Binding-site contacts:
Ligand atom C5 contacts residue GLN667 of chain 1.F at 3.7 Å.
Ligand atom O6A contacts residue GLU566 of chain 1.F at 2.6 Å (salt-bridge).
Ligand atom C6 contacts residue GLN667 of chain 1.F at 3.2 Å.
Ligand atom C1 contacts residue ARG627 of chain 1.F at 3.5 Å.
Ligand atom C3 contacts residue THR689 of chain 1.F at 3.4 Å.
Ligand atom C2 contacts residue THR689 of chain 1.F at 3.7 Å.
Ligand atom O6B contacts residue GLU566 of chain 1.F at 3.3 Å (salt-bridge).
Ligand atom C6 contacts residue VAL670 of chain 1.F at 3.5 Å (hydrophobic).
Ligand atom O5 contacts residue ARG613 of chain 1.F at 3.1 Å (salt-bridge).
Ligand atom C2 contacts residue ARG627 of chain 1.F at 3.7 Å.
Ligand atom O3 contacts residue THR689 of chain 1.F at 2.2 Å (h-bond).
Ligand atom C5 contacts residue TYR437 of chain 1.F at 3.2 Å (hydrophobic).
Ligand atom C2 contacts residue GLN625 of chain 1.F at 3.6 Å.
Ligand atom O6B contacts residue HIS614 of chain 1.F at 2.8 Å (h-bond).
Ligand atom O5 contacts residue TYR437 of chain 1.F at 3.4 Å.
Ligand atom O4 contacts residue GLN667 of chain 1.F at 2.6 Å (h-bond).
Ligand atom C4 contacts residue GLN667 of chain 1.F at 3.7 Å.
Ligand atom O2 contacts residue GLN625 of chain 1.F at 2.8 Å (h-bond).
Ligand atom C6 contacts residue GLU566 of chain 1.F at 3.3 Å.
Ligand atom O3 contacts residue ARG627 of chain 1.F at 2.9 Å (salt-bridge).
Ligand atom O5 contacts residue ASP439 of chain 1.F at 3.3 Å (salt-bridge).
Ligand atom O1 contacts residue ALA623 of chain 1.F at 3.3 Å.
Ligand atom C2 contacts residue ARG613 of chain 1.F at 3.7 Å.
Ligand atom O6B contacts residue ARG627 of chain 1.F at 3.3 Å (salt-bridge).
Ligand atom C1 contacts residue ASP439 of chain 1.F at 3.0 Å.
Ligand atom C4 contacts residue TYR437 of chain 1.F at 3.6 Å (hydrophobic).
Ligand atom O6B contacts residue ARG613 of chain 1.F at 2.8 Å (salt-bridge).
Ligand atom O4 contacts residue ARG627 of chain 1.F at 3.2 Å (salt-bridge).
Ligand atom O6 contacts residue SER760 of chain 1.F at 3.3 Å (h-bond).
Ligand atom O3 contacts residue HIS761 of chain 1.F at 3.7 Å.
Ligand atom O2 contacts residue THR689 of chain 1.F at 3.2 Å (h-bond).
Ligand atom C1 contacts residue LEU762 of chain 1.F at 3.7 Å (hydrophobic).
Ligand atom O1 contacts residue ASP439 of chain 1.F at 2.5 Å (salt-bridge).
Ligand atom C6 contacts residue TYR437 of chain 1.F at 3.4 Å (hydrophobic).
Ligand atom O4 contacts residue GLN625 of chain 1.F at 2.9 Å (h-bond).
Ligand atom O5 contacts residue GLN667 of chain 1.F at 3.5 Å (h-bond).
Ligand atom O6A contacts residue LEU762 of chain 1.F at 3.5 Å.
Ligand atom O3 contacts residue LEU762 of chain 1.F at 3.7 Å.
Ligand atom O2 contacts residue ARG627 of chain 1.F at 2.8 Å (salt-bridge).
Ligand atom C3 contacts residue ARG627 of chain 1.F at 3.6 Å.

Sequence of chain 1.G:
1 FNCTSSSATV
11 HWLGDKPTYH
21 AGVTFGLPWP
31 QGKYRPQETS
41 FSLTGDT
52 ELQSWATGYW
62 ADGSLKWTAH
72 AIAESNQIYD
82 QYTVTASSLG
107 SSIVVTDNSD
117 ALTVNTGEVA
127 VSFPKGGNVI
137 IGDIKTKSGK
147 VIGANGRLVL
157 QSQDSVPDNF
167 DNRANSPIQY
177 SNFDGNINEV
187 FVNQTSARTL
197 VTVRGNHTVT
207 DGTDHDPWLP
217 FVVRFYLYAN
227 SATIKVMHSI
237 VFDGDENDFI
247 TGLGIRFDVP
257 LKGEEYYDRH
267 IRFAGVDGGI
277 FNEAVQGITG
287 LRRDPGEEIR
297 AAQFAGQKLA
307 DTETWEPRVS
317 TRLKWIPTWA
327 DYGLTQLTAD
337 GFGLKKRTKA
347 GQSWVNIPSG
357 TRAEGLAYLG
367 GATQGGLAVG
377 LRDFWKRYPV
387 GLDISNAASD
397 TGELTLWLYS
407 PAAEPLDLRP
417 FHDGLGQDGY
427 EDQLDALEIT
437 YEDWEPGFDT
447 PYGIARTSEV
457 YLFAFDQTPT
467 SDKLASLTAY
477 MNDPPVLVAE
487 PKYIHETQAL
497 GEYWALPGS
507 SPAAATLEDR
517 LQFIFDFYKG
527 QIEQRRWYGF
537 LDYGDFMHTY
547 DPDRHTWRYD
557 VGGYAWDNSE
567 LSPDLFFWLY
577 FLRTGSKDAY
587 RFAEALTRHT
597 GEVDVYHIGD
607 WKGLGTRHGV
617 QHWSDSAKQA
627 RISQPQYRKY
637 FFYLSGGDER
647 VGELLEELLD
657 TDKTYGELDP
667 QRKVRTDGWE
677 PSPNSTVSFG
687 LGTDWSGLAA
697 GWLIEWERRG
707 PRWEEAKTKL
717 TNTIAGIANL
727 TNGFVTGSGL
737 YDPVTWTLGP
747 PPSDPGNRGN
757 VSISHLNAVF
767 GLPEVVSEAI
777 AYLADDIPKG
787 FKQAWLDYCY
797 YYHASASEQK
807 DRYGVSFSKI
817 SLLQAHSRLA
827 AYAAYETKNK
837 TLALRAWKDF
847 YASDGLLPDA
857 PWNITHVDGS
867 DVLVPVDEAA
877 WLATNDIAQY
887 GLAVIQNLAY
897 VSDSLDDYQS

Sequence of chain 1.F:
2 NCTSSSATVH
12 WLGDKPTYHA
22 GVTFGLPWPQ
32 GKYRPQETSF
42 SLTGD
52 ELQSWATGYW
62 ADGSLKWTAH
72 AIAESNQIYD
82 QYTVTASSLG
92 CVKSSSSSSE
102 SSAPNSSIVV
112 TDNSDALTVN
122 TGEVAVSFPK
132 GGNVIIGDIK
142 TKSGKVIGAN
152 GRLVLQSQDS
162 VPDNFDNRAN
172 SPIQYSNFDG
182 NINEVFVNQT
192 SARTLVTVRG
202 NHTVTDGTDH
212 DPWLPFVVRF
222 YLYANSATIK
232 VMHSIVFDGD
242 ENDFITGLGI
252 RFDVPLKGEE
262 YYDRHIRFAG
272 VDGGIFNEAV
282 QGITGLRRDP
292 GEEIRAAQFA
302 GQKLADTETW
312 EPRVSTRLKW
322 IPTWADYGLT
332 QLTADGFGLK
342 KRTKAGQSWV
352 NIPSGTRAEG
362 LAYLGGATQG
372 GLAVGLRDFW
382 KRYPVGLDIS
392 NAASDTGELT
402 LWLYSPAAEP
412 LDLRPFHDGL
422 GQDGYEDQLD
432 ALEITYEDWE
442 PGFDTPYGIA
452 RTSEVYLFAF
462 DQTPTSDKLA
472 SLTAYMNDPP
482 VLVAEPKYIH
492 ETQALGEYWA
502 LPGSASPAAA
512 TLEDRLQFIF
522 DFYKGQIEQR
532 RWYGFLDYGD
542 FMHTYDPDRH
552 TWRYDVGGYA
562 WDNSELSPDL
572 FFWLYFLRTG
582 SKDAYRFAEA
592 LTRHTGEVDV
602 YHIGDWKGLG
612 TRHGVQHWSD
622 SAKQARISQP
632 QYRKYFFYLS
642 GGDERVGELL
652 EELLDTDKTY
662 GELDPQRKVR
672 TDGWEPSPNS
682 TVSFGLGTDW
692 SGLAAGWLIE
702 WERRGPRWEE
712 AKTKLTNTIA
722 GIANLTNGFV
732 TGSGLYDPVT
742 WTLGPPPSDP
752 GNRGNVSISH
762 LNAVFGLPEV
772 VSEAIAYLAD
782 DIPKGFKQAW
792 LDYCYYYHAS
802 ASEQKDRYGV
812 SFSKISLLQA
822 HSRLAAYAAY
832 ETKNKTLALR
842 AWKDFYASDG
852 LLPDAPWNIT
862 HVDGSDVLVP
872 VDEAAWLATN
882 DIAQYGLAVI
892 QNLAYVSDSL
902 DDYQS

The small molecule below binds the protein below.
Small molecule (SMILES): C[C@@H]1O[C@@H](O)[C@H](O[C@H]2OC(C(=O)O)=C[C@H](O)[C@H]2O)[C@H](O)[C@H]1O[C@@H]1O[C@H](CO)[C@H](O)[C@H](O)[C@H]1O